Binding-site contacts:
Ligand atom BRA contacts residue VAL153 of chain 1.B at 4.4 Å.
Ligand atom OAW contacts residue LEU142 of chain 1.B at 3.9 Å.
Ligand atom CAT contacts residue SER149 of chain 1.B at 3.8 Å.
Ligand atom CAL contacts residue LYS47 of chain 1.B at 3.9 Å.
Ligand atom CAS contacts residue LEU142 of chain 1.B at 4.4 Å (hydrophobic).
Ligand atom CAJ contacts residue LYS47 of chain 1.B at 4.2 Å.
Ligand atom CAR contacts residue SER149 of chain 1.B at 3.5 Å.
Ligand atom CAF contacts residue ALA140 of chain 1.B at 3.8 Å (hydrophobic).
Ligand atom CAK contacts residue LEU49 of chain 1.B at 4.2 Å (hydrophobic).
Ligand atom CAI contacts residue LEU49 of chain 1.B at 3.6 Å (hydrophobic).
Ligand atom OAM contacts residue ALA141 of chain 1.B at 4.2 Å.
Ligand atom OAO contacts residue LYS47 of chain 1.B at 3.7 Å.
Ligand atom CAQ contacts residue LEU142 of chain 1.B at 3.5 Å (hydrophobic).
Ligand atom CAH contacts residue ALA140 of chain 1.B at 3.6 Å (hydrophobic).
Ligand atom CAR contacts residue LEU142 of chain 1.B at 3.3 Å (hydrophobic).
Ligand atom CAT contacts residue LEU142 of chain 1.B at 3.7 Å (hydrophobic).
Ligand atom OAM contacts residue ALA140 of chain 1.B at 3.1 Å.
Ligand atom BRB contacts residue LYS47 of chain 1.B at 4.1 Å.
Ligand atom CAF contacts residue LEU49 of chain 1.B at 4.5 Å (hydrophobic).
Ligand atom BRA contacts residue THR138 of chain 1.B at 4.0 Å.
Ligand atom BRB contacts residue LEU49 of chain 1.B at 4.3 Å.
Ligand atom CAG contacts residue ALA140 of chain 1.B at 4.1 Å (hydrophobic).
Ligand atom OAW contacts residue SER149 of chain 1.B at 3.2 Å.
Ligand atom CAK contacts residue LYS47 of chain 1.B at 4.3 Å.
Ligand atom CAG contacts residue LEU49 of chain 1.B at 4.4 Å (hydrophobic).

This small molecule binds to this protein.
Small molecule (SMILES): CCc1oc2cc(O)ccc2c1C(=O)c1cc(Br)c(O)c(Br)c1

Sequence of chain 1.B:
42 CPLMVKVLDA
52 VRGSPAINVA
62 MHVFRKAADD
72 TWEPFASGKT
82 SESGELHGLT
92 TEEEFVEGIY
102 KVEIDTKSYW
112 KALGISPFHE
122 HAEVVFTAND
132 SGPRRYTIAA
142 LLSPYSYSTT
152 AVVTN